The small molecule below binds the protein below.
Small molecule (SMILES): CC(=O)N[C@@H]1[C@@H](O)[C@H](O)[C@@H](CO)O[C@H]1O

Binding-site contacts:
Ligand atom O5 contacts residue GLN580 of chain 1.C at 4.5 Å.
Ligand atom C7 contacts residue ASN331 of chain 1.C at 3.5 Å.
Ligand atom O7 contacts residue ASN331 of chain 1.C at 4.4 Å.
Ligand atom C2 contacts residue ASN331 of chain 1.C at 2.5 Å.
Ligand atom C5 contacts residue ASN331 of chain 1.C at 3.6 Å.
Ligand atom N2 contacts residue ASN331 of chain 1.C at 2.6 Å (h-bond).
Ligand atom O5 contacts residue ASN331 of chain 1.C at 2.3 Å (h-bond).
Ligand atom C8 contacts residue ASN331 of chain 1.C at 3.7 Å.
Ligand atom C3 contacts residue ASN331 of chain 1.C at 3.8 Å.
Ligand atom C5 contacts residue GLN580 of chain 1.C at 3.9 Å.
Ligand atom C4 contacts residue ASN331 of chain 1.C at 4.2 Å.
Ligand atom C1 contacts residue ASN331 of chain 1.C at 1.4 Å.
Ligand atom C6 contacts residue GLN580 of chain 1.C at 3.7 Å.

Sequence of chain 1.C:
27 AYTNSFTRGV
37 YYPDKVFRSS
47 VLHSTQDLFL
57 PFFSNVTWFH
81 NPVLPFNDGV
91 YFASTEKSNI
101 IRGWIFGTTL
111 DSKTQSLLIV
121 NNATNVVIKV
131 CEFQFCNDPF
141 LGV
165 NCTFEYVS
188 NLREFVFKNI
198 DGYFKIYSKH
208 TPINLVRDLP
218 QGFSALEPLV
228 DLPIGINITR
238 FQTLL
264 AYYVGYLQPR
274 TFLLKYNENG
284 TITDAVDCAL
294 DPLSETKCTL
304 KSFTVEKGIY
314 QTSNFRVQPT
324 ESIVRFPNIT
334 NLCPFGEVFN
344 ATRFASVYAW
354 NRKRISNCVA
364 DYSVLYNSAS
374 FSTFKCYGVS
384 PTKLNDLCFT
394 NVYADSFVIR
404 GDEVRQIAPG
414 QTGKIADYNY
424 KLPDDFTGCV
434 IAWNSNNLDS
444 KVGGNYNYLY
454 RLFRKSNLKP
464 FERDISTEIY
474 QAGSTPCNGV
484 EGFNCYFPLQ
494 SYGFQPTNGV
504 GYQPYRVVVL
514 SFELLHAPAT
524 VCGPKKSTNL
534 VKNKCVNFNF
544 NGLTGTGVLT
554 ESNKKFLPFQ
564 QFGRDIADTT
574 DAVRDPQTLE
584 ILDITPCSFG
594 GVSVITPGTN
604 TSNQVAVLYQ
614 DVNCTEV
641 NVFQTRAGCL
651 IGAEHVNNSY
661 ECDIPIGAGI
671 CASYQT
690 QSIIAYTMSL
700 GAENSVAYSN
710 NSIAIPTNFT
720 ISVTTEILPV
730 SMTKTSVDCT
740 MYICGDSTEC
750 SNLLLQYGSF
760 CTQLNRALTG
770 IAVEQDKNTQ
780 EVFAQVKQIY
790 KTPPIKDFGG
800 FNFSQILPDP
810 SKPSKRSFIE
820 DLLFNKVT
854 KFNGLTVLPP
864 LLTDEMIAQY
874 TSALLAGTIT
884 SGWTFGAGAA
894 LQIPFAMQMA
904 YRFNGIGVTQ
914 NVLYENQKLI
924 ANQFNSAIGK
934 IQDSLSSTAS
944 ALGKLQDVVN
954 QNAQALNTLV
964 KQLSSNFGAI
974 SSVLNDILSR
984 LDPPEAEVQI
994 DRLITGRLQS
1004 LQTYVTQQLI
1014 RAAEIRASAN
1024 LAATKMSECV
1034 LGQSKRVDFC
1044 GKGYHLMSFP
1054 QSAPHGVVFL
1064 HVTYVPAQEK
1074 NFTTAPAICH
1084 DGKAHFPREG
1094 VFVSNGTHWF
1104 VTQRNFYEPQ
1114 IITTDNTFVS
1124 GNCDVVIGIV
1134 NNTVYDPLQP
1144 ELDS